The protein below binds the small molecule below.
Small molecule (SMILES): C1=Cc2ccccc2Nc2ccccc21

Sequence of chain 2.A:
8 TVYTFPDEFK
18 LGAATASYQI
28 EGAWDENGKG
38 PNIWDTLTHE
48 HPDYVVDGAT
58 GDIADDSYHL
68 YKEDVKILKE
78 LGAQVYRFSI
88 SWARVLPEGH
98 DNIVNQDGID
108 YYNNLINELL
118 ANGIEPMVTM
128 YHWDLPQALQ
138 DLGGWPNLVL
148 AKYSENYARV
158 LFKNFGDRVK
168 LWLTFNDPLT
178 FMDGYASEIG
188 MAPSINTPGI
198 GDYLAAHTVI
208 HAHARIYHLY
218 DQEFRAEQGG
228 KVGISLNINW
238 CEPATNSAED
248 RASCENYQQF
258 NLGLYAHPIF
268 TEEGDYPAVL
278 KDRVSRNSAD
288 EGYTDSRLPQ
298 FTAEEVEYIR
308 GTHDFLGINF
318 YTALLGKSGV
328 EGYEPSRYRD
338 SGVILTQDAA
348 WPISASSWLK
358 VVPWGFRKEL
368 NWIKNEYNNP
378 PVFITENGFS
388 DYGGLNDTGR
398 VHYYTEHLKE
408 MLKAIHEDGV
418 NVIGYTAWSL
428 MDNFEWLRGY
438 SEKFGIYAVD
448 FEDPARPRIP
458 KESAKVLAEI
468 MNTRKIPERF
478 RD

Binding-site contacts:
Ligand atom CAF contacts residue GLY329 of chain 2.A at 3.6 Å.
Ligand atom CAE contacts residue GOI1 of chain 2.B at 3.5 Å.
Ligand atom CAA contacts residue GOI1 of chain 2.B at 3.7 Å.
Ligand atom NAK contacts residue GLU328 of chain 2.A at 4.4 Å.
Ligand atom CAO contacts residue GLU328 of chain 2.A at 4.3 Å.
Ligand atom CAF contacts residue TYR330 of chain 2.A at 3.7 Å (hydrophobic).
Ligand atom CAB contacts residue GLY329 of chain 2.A at 3.6 Å.
Ligand atom CAD contacts residue GLU328 of chain 2.A at 4.0 Å.
Ligand atom CAD contacts residue GLY329 of chain 2.A at 4.2 Å.
Ligand atom CAM contacts residue GLY329 of chain 2.A at 4.4 Å.
Ligand atom CAO contacts residue TYR335 of chain 2.A at 4.0 Å (hydrophobic).
Ligand atom CAH contacts residue TYR335 of chain 2.A at 4.4 Å (hydrophobic).
Ligand atom NAK contacts residue TYR335 of chain 2.A at 4.0 Å.
Ligand atom CAJ contacts residue TYR335 of chain 2.A at 4.2 Å (hydrophobic).
Ligand atom CAM contacts residue TYR335 of chain 2.A at 4.2 Å (hydrophobic).
Ligand atom CAB contacts residue TYR330 of chain 2.A at 4.3 Å (hydrophobic).
Ligand atom CAH contacts residue GLU328 of chain 2.A at 3.7 Å.